Sequence of chain 1.B:
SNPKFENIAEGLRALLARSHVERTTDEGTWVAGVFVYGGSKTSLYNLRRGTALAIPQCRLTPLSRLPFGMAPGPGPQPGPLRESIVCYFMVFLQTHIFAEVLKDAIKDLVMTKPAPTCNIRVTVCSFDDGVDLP

This protein binds this small molecule.
Small molecule (SMILES): O=C(O)c1cccc(C#Cc2ccccc2)c1-n1cccc1

Binding-site contacts:
Ligand atom C15 contacts residue LYS113 of chain 1.B at 3.8 Å.
Ligand atom C16 contacts residue LYS113 of chain 1.B at 3.5 Å.
Ligand atom C14 contacts residue ILE8 of chain 1.B at 3.8 Å (hydrophobic).
Ligand atom C14 contacts residue LYS4 of chain 1.B at 3.7 Å.
Ligand atom C21 contacts residue GLY11 of chain 1.B at 3.7 Å.
Ligand atom C18 contacts residue LYS113 of chain 1.B at 3.8 Å.
Ligand atom C06 contacts residue THR117 of chain 1.B at 3.6 Å.
Ligand atom C17 contacts residue LEU109 of chain 1.B at 3.6 Å (hydrophobic).
Ligand atom C11 contacts residue THR117 of chain 1.B at 3.8 Å.
Ligand atom C18 contacts residue THR112 of chain 1.B at 3.5 Å.
Ligand atom O03 contacts residue THR117 of chain 1.B at 2.6 Å (h-bond).
Ligand atom C06 contacts residue LEU47 of chain 1.B at 3.8 Å (hydrophobic).
Ligand atom C09 contacts residue THR117 of chain 1.B at 3.8 Å.
Ligand atom C18 contacts residue LEU109 of chain 1.B at 3.3 Å (hydrophobic).
Ligand atom C22 contacts residue ASN7 of chain 1.B at 3.3 Å.
Ligand atom C08 contacts residue THR117 of chain 1.B at 3.9 Å.
Ligand atom C13 contacts residue LYS4 of chain 1.B at 3.6 Å.
Ligand atom C02 contacts residue ASN46 of chain 1.B at 3.9 Å.
Ligand atom C15 contacts residue ILE8 of chain 1.B at 3.8 Å (hydrophobic).
Ligand atom C11 contacts residue LYS113 of chain 1.B at 3.7 Å.
Ligand atom C19 contacts residue THR112 of chain 1.B at 3.8 Å.
Ligand atom C19 contacts residue LEU109 of chain 1.B at 3.6 Å (hydrophobic).
Ligand atom C14 contacts residue LYS113 of chain 1.B at 3.9 Å.
Ligand atom C05 contacts residue SER43 of chain 1.B at 3.4 Å.
Ligand atom C17 contacts residue LYS113 of chain 1.B at 3.7 Å.
Ligand atom O03 contacts residue SER43 of chain 1.B at 3.1 Å.
Ligand atom O01 contacts residue ASN46 of chain 1.B at 2.9 Å (h-bond).
Ligand atom C05 contacts residue THR117 of chain 1.B at 3.5 Å.
Ligand atom C12 contacts residue LYS113 of chain 1.B at 3.6 Å.
Ligand atom C02 contacts residue THR117 of chain 1.B at 3.5 Å.
Ligand atom N10 contacts residue LYS113 of chain 1.B at 3.9 Å.
Ligand atom C08 contacts residue ILE8 of chain 1.B at 3.7 Å (hydrophobic).
Ligand atom C16 contacts residue LEU109 of chain 1.B at 3.9 Å (hydrophobic).
Ligand atom C04 contacts residue THR117 of chain 1.B at 3.6 Å.
Ligand atom C04 contacts residue ILE8 of chain 1.B at 3.9 Å (hydrophobic).
Ligand atom C21 contacts residue ASN7 of chain 1.B at 3.6 Å.
Ligand atom C09 contacts residue ILE8 of chain 1.B at 3.7 Å (hydrophobic).
Ligand atom C13 contacts residue LYS113 of chain 1.B at 3.5 Å.
Ligand atom C07 contacts residue THR117 of chain 1.B at 3.8 Å.
Ligand atom C07 contacts residue LEU109 of chain 1.B at 4.0 Å (hydrophobic).